Binding-site contacts:
Ligand atom C contacts residue ASP115 of chain 1.C at 3.6 Å.
Ligand atom O1 contacts residue ASP115 of chain 1.C at 3.9 Å.
Ligand atom N2 contacts residue ILE116 of chain 1.C at 3.3 Å (h-bond).
Ligand atom O contacts residue GLY65 of chain 1.C at 3.6 Å.
Ligand atom C14 contacts residue TYR179 of chain 1.C at 3.3 Å (hydrophobic).
Ligand atom N3 contacts residue CYS149 of chain 1.C at 3.8 Å.
Ligand atom C9 contacts residue TYR179 of chain 1.C at 3.6 Å (hydrophobic).
Ligand atom N3 contacts residue ASP150 of chain 1.C at 3.9 Å.
Ligand atom N1 contacts residue PRO168 of chain 1.C at 3.5 Å.
Ligand atom N2 contacts residue ASP115 of chain 1.C at 3.6 Å.
Ligand atom C7 contacts residue SER151 of chain 1.C at 3.9 Å.
Ligand atom C9 contacts residue ASP150 of chain 1.C at 3.9 Å.
Ligand atom C10 contacts residue ASP150 of chain 1.C at 3.7 Å.
Ligand atom C7 contacts residue PHE201 of chain 1.C at 3.7 Å (hydrophobic).
Ligand atom N4 contacts residue PHE201 of chain 1.C at 3.8 Å.
Ligand atom C6 contacts residue ILE116 of chain 1.C at 3.5 Å (hydrophobic).
Ligand atom C15 contacts residue PRO168 of chain 1.C at 3.8 Å (hydrophobic).
Ligand atom C8 contacts residue TYR179 of chain 1.C at 3.7 Å (hydrophobic).
Ligand atom O1 contacts residue SER63 of chain 1.C at 3.7 Å.
Ligand atom N3 contacts residue SER151 of chain 1.C at 2.9 Å (h-bond).
Ligand atom C10 contacts residue ILE116 of chain 1.C at 3.8 Å (hydrophobic).
Ligand atom C contacts residue GLY29 of chain 1.C at 3.9 Å.
Ligand atom C7 contacts residue ASP150 of chain 1.C at 3.8 Å.
Ligand atom C13 contacts residue TYR179 of chain 1.C at 3.5 Å (hydrophobic).
Ligand atom C6 contacts residue ILE62 of chain 1.C at 3.9 Å (hydrophobic).
Ligand atom C5 contacts residue ILE116 of chain 1.C at 3.9 Å (hydrophobic).
Ligand atom C6 contacts residue SER151 of chain 1.C at 3.1 Å.
Ligand atom O contacts residue ASP115 of chain 1.C at 2.6 Å (salt-bridge).
Ligand atom O3 contacts residue TYR31 of chain 1.C at 3.3 Å.
Ligand atom C12 contacts residue TYR179 of chain 1.C at 3.9 Å (hydrophobic).
Ligand atom C3 contacts residue PRO168 of chain 1.C at 3.4 Å (hydrophobic).
Ligand atom C8 contacts residue ASP150 of chain 1.C at 3.6 Å.
Ligand atom N4 contacts residue ASP150 of chain 1.C at 2.9 Å (salt-bridge).
Ligand atom C11 contacts residue ILE116 of chain 1.C at 3.4 Å (hydrophobic).
Ligand atom C6 contacts residue CYS149 of chain 1.C at 3.8 Å (hydrophobic).
Ligand atom C2 contacts residue ASP115 of chain 1.C at 3.3 Å.
Ligand atom O4 contacts residue ASP115 of chain 1.C at 2.6 Å (salt-bridge).
Ligand atom C16 contacts residue ASP115 of chain 1.C at 3.6 Å.
Ligand atom O1 contacts residue PRO168 of chain 1.C at 3.6 Å.
Ligand atom C6 contacts residue ASP115 of chain 1.C at 3.8 Å.

The small molecule below binds the protein below.
Small molecule (SMILES): OC[C@H]1O[C@@H](n2cnc3c(NCc4ccc(O)cc4)ncnc32)[C@H](O)[C@@H]1O

Sequence of chain 1.C:
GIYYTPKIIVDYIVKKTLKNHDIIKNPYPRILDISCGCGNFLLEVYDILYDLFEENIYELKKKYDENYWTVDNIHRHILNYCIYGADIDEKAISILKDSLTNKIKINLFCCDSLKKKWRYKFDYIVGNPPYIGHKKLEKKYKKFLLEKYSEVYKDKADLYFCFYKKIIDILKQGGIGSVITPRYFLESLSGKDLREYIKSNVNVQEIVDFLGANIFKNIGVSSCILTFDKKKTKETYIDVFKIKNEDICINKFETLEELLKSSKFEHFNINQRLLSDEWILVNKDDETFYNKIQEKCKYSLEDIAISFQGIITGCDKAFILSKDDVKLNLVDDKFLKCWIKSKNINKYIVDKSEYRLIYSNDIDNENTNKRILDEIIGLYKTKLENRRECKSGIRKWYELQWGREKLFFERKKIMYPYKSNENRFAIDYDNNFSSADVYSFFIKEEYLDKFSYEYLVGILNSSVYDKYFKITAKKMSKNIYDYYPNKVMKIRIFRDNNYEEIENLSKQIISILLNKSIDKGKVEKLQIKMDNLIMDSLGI